Binding-site contacts:
Ligand atom O20 contacts residue MET73 of chain 1.A at 3.6 Å.
Ligand atom C14 contacts residue TYR280 of chain 1.A at 3.6 Å (hydrophobic).
Ligand atom O17 contacts residue TYR280 of chain 1.A at 3.7 Å.
Ligand atom O19 contacts residue SER222 of chain 1.A at 3.2 Å (h-bond).
Ligand atom O9 contacts residue PHE332 of chain 1.A at 3.7 Å.
Ligand atom C16 contacts residue TYR280 of chain 1.A at 3.4 Å (hydrophobic).
Ligand atom O23 contacts residue TYR280 of chain 1.A at 3.8 Å.
Ligand atom O18 contacts residue ARG220 of chain 1.A at 3.8 Å.
Ligand atom C3 contacts residue HIS281 of chain 1.A at 4.0 Å.
Ligand atom O20 contacts residue SER224 of chain 1.A at 3.5 Å (h-bond).
Ligand atom C4 contacts residue HIS281 of chain 1.A at 3.7 Å.
Ligand atom C14 contacts residue ARG220 of chain 1.A at 4.0 Å.
Ligand atom O24 contacts residue VAL62 of chain 1.A at 3.6 Å.
Ligand atom C15 contacts residue TYR280 of chain 1.A at 3.6 Å (hydrophobic).
Ligand atom O18 contacts residue TYR280 of chain 1.A at 3.5 Å.
Ligand atom O17 contacts residue PHE332 of chain 1.A at 3.5 Å.
Ligand atom O19 contacts residue SER224 of chain 1.A at 3.8 Å.
Ligand atom C11 contacts residue TYR280 of chain 1.A at 3.8 Å (hydrophobic).
Ligand atom C15 contacts residue ARG220 of chain 1.A at 3.6 Å.
Ligand atom C17 contacts residue TYR280 of chain 1.A at 3.4 Å (hydrophobic).
Ligand atom C2 contacts residue SER278 of chain 1.A at 3.7 Å.
Ligand atom O22 contacts residue TYR280 of chain 1.A at 3.3 Å.
Ligand atom C1 contacts residue SER278 of chain 1.A at 3.4 Å.
Ligand atom O16 contacts residue TYR280 of chain 1.A at 3.3 Å (h-bond).
Ligand atom C5 contacts residue SER278 of chain 1.A at 3.7 Å.
Ligand atom O16 contacts residue ARG220 of chain 1.A at 2.8 Å (salt-bridge).
Ligand atom C16 contacts residue ARG220 of chain 1.A at 3.1 Å.
Ligand atom C20 contacts residue SER224 of chain 1.A at 3.8 Å.
Ligand atom C3 contacts residue SER278 of chain 1.A at 3.9 Å.
Ligand atom O17 contacts residue ARG220 of chain 1.A at 3.8 Å.
Ligand atom O23 contacts residue LYS283 of chain 1.A at 3.0 Å (salt-bridge).
Ligand atom C3 contacts residue LYS276 of chain 1.A at 3.4 Å.
Ligand atom C10 contacts residue TYR280 of chain 1.A at 3.6 Å (hydrophobic).
Ligand atom C2 contacts residue ASP275 of chain 1.A at 3.9 Å.
Ligand atom C6 contacts residue SER278 of chain 1.A at 3.4 Å.
Ligand atom C4 contacts residue SER278 of chain 1.A at 3.9 Å.
Ligand atom C17 contacts residue ARG220 of chain 1.A at 3.7 Å.
Ligand atom C19 contacts residue SER224 of chain 1.A at 3.2 Å.
Ligand atom O24 contacts residue SER279 of chain 1.A at 3.5 Å (h-bond).
Ligand atom O9 contacts residue LEU334 of chain 1.A at 3.4 Å.

The small molecule below binds the protein below.
Small molecule (SMILES): O=C(O)[C@H]1O[C@@H](Oc2cc3oc(-c4ccccc4)cc(=O)c3c(O)c2O)[C@H](O)[C@@H](O)[C@@H]1O

Sequence of chain 1.A:
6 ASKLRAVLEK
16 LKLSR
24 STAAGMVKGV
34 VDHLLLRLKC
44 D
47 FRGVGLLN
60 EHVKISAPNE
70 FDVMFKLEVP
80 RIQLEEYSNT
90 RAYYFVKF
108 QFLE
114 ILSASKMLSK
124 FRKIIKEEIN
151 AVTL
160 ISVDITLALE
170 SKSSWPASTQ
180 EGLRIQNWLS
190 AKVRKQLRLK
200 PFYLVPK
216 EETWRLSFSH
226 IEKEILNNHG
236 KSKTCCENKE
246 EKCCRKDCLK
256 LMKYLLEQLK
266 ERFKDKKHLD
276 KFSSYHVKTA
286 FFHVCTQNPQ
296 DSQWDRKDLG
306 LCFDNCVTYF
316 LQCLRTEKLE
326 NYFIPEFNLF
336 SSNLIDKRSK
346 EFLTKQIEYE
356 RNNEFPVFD